A small-molecule ligand and the protein it binds are described below.
Small molecule (SMILES): CCCCCCCCCCO[C@@H]1O[C@H](CO)[C@@H](O[C@H]2O[C@H](CO)[C@@H](O)[C@H](O)[C@H]2O)[C@H](O)[C@H]1O

Sequence of chain 1.J:
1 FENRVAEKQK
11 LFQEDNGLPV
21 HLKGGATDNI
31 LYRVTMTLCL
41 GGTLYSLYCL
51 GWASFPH

Sequence of chain 1.C:
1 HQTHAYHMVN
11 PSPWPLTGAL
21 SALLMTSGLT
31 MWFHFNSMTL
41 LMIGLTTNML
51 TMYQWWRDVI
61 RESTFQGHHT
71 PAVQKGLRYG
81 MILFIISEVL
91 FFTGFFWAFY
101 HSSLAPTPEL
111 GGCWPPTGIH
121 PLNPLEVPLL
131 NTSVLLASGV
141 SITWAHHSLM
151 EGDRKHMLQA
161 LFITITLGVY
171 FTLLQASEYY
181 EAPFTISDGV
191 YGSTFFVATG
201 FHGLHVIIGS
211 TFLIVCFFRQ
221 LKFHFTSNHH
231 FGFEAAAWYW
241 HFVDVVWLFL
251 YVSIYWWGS

Binding-site contacts:
Ligand atom O49 contacts residue DMU1 of chain 1.YB at 3.2 Å (h-bond).
Ligand atom O2 contacts residue ASN36 of chain 1.C at 3.3 Å (h-bond).
Ligand atom O61 contacts residue ASN36 of chain 1.C at 3.5 Å (h-bond).
Ligand atom C3 contacts residue DMU1 of chain 1.YB at 4.1 Å.
Ligand atom C22 contacts residue TYR45 of chain 1.J at 3.9 Å (hydrophobic).
Ligand atom C25 contacts residue TYR45 of chain 1.J at 3.9 Å (hydrophobic).
Ligand atom C34 contacts residue TYR45 of chain 1.J at 4.0 Å (hydrophobic).
Ligand atom O3 contacts residue DMU1 of chain 1.YB at 3.3 Å (h-bond).
Ligand atom O2 contacts residue PHE35 of chain 1.C at 4.1 Å.
Ligand atom O5 contacts residue THR39 of chain 1.C at 3.9 Å.
Ligand atom C8 contacts residue ASN36 of chain 1.C at 3.8 Å.
Ligand atom C28 contacts residue TYR45 of chain 1.J at 3.7 Å (hydrophobic).
Ligand atom C9 contacts residue ASN36 of chain 1.C at 3.4 Å.
Ligand atom C18 contacts residue TYR45 of chain 1.J at 3.2 Å (hydrophobic).
Ligand atom O61 contacts residue SER37 of chain 1.C at 3.0 Å.
Ligand atom O5 contacts residue SER37 of chain 1.C at 4.1 Å.
Ligand atom O7 contacts residue DMU1 of chain 1.YB at 4.1 Å.
Ligand atom O61 contacts residue DMU1 of chain 1.YB at 3.9 Å.
Ligand atom C37 contacts residue ILE43 of chain 1.C at 3.5 Å (hydrophobic).
Ligand atom C57 contacts residue SER37 of chain 1.C at 2.9 Å.
Ligand atom C4 contacts residue SER37 of chain 1.C at 3.9 Å.
Ligand atom O55 contacts residue DMU1 of chain 1.YB at 3.7 Å.
Ligand atom O16 contacts residue TYR45 of chain 1.J at 4.0 Å.
Ligand atom C43 contacts residue THR37 of chain 1.J at 4.0 Å.
Ligand atom C25 contacts residue THR39 of chain 1.C at 4.0 Å.
Ligand atom O2 contacts residue DMU1 of chain 1.YB at 3.6 Å.
Ligand atom O5 contacts residue TYR45 of chain 1.J at 3.9 Å.
Ligand atom O6 contacts residue ASN36 of chain 1.C at 3.8 Å.
Ligand atom C6 contacts residue TYR45 of chain 1.J at 3.8 Å (hydrophobic).
Ligand atom C40 contacts residue GLY41 of chain 1.J at 3.4 Å.
Ligand atom C2 contacts residue DMU1 of chain 1.YB at 3.1 Å.
Ligand atom C1 contacts residue DMU1 of chain 1.YB at 3.7 Å.
Ligand atom C34 contacts residue ILE43 of chain 1.C at 4.0 Å (hydrophobic).
Ligand atom O61 contacts residue PHE35 of chain 1.C at 4.0 Å.
Ligand atom C11 contacts residue ASN36 of chain 1.C at 3.4 Å.
Ligand atom C43 contacts residue GLY42 of chain 1.J at 4.2 Å.
Ligand atom C31 contacts residue ILE43 of chain 1.C at 4.0 Å (hydrophobic).
Ligand atom C43 contacts residue GLY41 of chain 1.J at 4.2 Å.
Ligand atom C43 contacts residue LEU38 of chain 1.J at 3.6 Å (hydrophobic).
Ligand atom C40 contacts residue GLY42 of chain 1.J at 3.4 Å.